Binding-site contacts:
Ligand atom O5 contacts residue SER772 of chain 1.A at 2.9 Å (h-bond).
Ligand atom O7 contacts residue TYR765 of chain 1.A at 3.6 Å.
Ligand atom C3 contacts residue ASN770 of chain 1.A at 3.8 Å.
Ligand atom O6 contacts residue SER772 of chain 1.A at 4.1 Å.
Ligand atom C2 contacts residue ASN770 of chain 1.A at 2.5 Å.
Ligand atom C5 contacts residue GLN773 of chain 1.A at 4.4 Å.
Ligand atom C1 contacts residue ASN770 of chain 1.A at 1.4 Å.
Ligand atom O5 contacts residue ASN770 of chain 1.A at 2.2 Å (h-bond).
Ligand atom N2 contacts residue ASN770 of chain 1.A at 3.0 Å (h-bond).
Ligand atom C7 contacts residue ASN770 of chain 1.A at 3.2 Å.
Ligand atom C5 contacts residue SER772 of chain 1.A at 3.2 Å.
Ligand atom C8 contacts residue TYR765 of chain 1.A at 3.5 Å (hydrophobic).
Ligand atom C5 contacts residue ASN770 of chain 1.A at 3.5 Å.
Ligand atom C4 contacts residue ASN770 of chain 1.A at 4.2 Å.
Ligand atom O6 contacts residue GLN773 of chain 1.A at 3.1 Å (h-bond).
Ligand atom C7 contacts residue TYR765 of chain 1.A at 3.8 Å (hydrophobic).
Ligand atom C1 contacts residue SER772 of chain 1.A at 3.4 Å.
Ligand atom C6 contacts residue SER772 of chain 1.A at 3.5 Å.
Ligand atom C6 contacts residue GLN773 of chain 1.A at 3.4 Å.
Ligand atom O7 contacts residue ASN770 of chain 1.A at 3.0 Å (h-bond).

This small molecule binds to this protein.
Small molecule (SMILES): CC(=O)N[C@H]1[C@H](O[C@H]2[C@H](O)[C@@H](NC(C)=O)CO[C@@H]2CO)O[C@H](CO)[C@@H](O[C@@H]2O[C@H](CO)[C@@H](O)[C@H](O[C@H]3O[C@H](CO)[C@@H](O)[C@H](O)[C@@H]3O)[C@@H]2O)[C@@H]1O

Sequence of chain 1.A:
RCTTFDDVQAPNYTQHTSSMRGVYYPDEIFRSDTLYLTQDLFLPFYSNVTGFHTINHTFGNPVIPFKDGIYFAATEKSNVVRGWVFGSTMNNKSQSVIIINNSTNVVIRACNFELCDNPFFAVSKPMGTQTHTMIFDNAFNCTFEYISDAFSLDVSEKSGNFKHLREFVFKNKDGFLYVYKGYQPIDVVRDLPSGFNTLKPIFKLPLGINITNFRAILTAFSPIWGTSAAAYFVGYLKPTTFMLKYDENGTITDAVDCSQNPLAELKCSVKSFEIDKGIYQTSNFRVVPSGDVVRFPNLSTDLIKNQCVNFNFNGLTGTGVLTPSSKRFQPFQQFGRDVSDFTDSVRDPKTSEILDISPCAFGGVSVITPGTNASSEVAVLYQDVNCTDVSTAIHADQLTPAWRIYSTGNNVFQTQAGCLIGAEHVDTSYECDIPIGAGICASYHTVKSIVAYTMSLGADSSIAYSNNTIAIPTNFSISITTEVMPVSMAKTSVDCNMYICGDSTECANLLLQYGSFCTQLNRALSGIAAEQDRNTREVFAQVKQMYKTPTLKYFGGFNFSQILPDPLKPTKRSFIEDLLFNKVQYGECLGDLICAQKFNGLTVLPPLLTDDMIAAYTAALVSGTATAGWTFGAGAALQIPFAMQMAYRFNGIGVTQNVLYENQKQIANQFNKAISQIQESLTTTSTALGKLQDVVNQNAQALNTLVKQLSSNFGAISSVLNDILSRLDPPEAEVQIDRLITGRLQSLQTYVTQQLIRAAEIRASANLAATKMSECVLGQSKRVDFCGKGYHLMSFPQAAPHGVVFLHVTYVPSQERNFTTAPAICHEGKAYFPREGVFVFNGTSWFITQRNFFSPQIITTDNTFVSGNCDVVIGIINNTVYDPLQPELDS